The protein below binds the small molecule below.
Small molecule (SMILES): CC(=O)N[C@@H]1[C@@H](O)[C@H](O)[C@@H](CO)O[C@H]1O

Binding-site contacts:
Ligand atom N2 contacts residue ASN322 of chain 1.A at 2.8 Å (h-bond).
Ligand atom O7 contacts residue ASN322 of chain 1.A at 3.9 Å.
Ligand atom C5 contacts residue GLN571 of chain 1.A at 4.4 Å.
Ligand atom C8 contacts residue ASN322 of chain 1.A at 4.4 Å.
Ligand atom C1 contacts residue ASN322 of chain 1.A at 1.4 Å.
Ligand atom O5 contacts residue GLN571 of chain 1.A at 3.6 Å (h-bond).
Ligand atom C6 contacts residue GLN571 of chain 1.A at 3.8 Å.
Ligand atom C7 contacts residue ASN322 of chain 1.A at 3.9 Å.
Ligand atom C5 contacts residue ASN322 of chain 1.A at 3.7 Å.
Ligand atom C2 contacts residue ASN322 of chain 1.A at 2.5 Å.
Ligand atom C3 contacts residue ASN322 of chain 1.A at 3.8 Å.
Ligand atom O5 contacts residue ASN322 of chain 1.A at 2.5 Å (h-bond).
Ligand atom O7 contacts residue THR324 of chain 1.A at 4.4 Å.
Ligand atom C4 contacts residue ASN322 of chain 1.A at 4.3 Å.

Sequence of chain 1.A:
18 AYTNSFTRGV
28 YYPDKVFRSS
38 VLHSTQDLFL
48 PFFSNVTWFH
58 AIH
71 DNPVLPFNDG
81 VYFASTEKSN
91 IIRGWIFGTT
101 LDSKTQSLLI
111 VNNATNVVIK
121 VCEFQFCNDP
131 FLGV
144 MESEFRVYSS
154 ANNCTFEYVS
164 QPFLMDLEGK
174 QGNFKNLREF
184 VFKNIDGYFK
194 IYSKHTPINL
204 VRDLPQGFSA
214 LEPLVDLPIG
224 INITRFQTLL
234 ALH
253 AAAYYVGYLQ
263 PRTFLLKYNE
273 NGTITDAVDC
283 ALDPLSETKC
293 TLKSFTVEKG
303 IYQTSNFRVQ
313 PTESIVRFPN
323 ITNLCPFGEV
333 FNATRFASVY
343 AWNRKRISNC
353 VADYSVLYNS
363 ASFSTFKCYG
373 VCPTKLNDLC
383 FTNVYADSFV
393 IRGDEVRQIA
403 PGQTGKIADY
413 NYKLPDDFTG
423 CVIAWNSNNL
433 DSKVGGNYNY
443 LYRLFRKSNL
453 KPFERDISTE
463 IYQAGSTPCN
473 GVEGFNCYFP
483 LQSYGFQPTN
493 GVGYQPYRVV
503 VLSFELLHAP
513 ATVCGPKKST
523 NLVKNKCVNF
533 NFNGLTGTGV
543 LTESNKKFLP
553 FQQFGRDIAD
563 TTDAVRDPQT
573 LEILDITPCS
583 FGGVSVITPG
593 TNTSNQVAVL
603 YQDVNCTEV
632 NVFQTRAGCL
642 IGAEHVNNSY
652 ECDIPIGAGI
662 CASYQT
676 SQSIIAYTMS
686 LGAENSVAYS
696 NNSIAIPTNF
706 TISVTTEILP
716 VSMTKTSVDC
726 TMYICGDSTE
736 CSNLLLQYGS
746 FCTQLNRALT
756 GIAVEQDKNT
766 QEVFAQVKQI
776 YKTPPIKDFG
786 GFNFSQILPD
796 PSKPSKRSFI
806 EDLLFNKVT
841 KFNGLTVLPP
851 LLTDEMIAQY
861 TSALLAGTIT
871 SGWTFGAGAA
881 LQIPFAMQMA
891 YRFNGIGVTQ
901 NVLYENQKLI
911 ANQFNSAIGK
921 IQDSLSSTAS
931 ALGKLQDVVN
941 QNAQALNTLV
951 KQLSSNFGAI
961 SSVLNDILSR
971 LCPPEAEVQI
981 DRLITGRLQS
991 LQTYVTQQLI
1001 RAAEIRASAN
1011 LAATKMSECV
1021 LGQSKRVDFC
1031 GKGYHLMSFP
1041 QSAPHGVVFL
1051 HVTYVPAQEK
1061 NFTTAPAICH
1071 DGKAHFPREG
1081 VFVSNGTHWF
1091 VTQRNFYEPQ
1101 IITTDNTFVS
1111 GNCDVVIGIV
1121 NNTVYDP